Binding-site contacts:
Ligand atom C8 contacts residue ASP276 of chain 1.A at 3.4 Å.
Ligand atom C8 contacts residue ASN287 of chain 1.A at 4.4 Å.
Ligand atom N2 contacts residue ASN287 of chain 1.A at 3.0 Å (h-bond).
Ligand atom C7 contacts residue ASN287 of chain 1.A at 3.2 Å.
Ligand atom C2 contacts residue ASN287 of chain 1.A at 2.5 Å.
Ligand atom C4 contacts residue ASN287 of chain 1.A at 4.2 Å.
Ligand atom C1 contacts residue ASN287 of chain 1.A at 1.4 Å.
Ligand atom O5 contacts residue ASN287 of chain 1.A at 2.3 Å (h-bond).
Ligand atom C3 contacts residue ASN287 of chain 1.A at 3.8 Å.
Ligand atom O7 contacts residue ASN287 of chain 1.A at 3.0 Å (h-bond).
Ligand atom C5 contacts residue ASN287 of chain 1.A at 3.6 Å.

The protein below binds the small molecule below.
Small molecule (SMILES): CC(=O)N[C@H]1[C@H](O[C@H]2[C@H](O)[C@@H](NC(C)=O)CO[C@@H]2CO)O[C@H](CO)[C@@H](O)[C@@H]1O

Sequence of chain 1.A:
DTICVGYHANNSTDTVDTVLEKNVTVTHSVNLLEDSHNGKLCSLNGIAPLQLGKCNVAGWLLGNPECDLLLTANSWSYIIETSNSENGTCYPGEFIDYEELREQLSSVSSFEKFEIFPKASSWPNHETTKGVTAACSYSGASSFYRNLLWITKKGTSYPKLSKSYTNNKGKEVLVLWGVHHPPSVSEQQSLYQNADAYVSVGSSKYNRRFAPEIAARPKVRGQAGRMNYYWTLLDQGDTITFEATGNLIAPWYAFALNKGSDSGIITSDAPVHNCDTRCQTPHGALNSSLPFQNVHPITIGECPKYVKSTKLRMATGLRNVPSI